The small molecule below binds the protein below.
Small molecule (SMILES): CC(=O)N[C@H]1[C@H](O[C@H]2[C@H](O)[C@@H](NC(C)=O)CO[C@@H]2CO)O[C@H](CO)[C@@H](O)[C@@H]1O

Sequence of chain 1.O:
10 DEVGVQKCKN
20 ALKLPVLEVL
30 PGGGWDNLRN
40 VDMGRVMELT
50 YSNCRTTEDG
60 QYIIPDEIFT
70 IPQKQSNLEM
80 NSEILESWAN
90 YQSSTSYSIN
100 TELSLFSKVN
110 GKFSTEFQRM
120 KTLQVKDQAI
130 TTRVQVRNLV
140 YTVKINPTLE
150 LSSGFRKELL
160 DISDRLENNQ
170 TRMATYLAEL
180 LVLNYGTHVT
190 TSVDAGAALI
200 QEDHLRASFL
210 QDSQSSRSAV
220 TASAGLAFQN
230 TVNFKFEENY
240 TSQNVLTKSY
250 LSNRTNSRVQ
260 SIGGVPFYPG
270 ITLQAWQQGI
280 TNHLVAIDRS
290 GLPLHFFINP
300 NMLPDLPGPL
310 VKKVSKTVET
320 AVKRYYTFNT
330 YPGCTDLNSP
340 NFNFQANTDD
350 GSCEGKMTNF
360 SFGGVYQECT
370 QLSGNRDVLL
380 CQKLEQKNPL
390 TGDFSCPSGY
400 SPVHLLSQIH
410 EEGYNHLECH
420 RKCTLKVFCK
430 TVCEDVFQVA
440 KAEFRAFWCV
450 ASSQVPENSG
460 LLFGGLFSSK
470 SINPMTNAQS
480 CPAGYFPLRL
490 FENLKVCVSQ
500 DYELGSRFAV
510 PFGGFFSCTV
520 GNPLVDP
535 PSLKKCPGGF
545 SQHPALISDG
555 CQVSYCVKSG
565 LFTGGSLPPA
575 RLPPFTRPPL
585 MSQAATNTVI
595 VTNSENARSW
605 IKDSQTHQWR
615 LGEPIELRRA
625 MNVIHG

Binding-site contacts:
Ligand atom N2 contacts residue ASN252 of chain 1.O at 3.0 Å (h-bond).
Ligand atom C4 contacts residue ASN252 of chain 1.O at 4.3 Å.
Ligand atom C2 contacts residue ASN252 of chain 1.O at 2.5 Å.
Ligand atom C7 contacts residue ARG205 of chain 1.O at 4.4 Å.
Ligand atom O6 contacts residue ASP211 of chain 1.O at 3.9 Å.
Ligand atom C6 contacts residue PHE208 of chain 1.O at 4.0 Å (hydrophobic).
Ligand atom C8 contacts residue SER251 of chain 1.O at 3.4 Å.
Ligand atom C7 contacts residue ASN252 of chain 1.O at 4.0 Å.
Ligand atom O6 contacts residue PHE208 of chain 1.O at 4.0 Å.
Ligand atom C8 contacts residue ARG205 of chain 1.O at 3.7 Å.
Ligand atom O6 contacts residue SER207 of chain 1.O at 3.8 Å.
Ligand atom C5 contacts residue ASN252 of chain 1.O at 3.7 Å.
Ligand atom C7 contacts residue SER251 of chain 1.O at 3.1 Å.
Ligand atom C3 contacts residue ASN252 of chain 1.O at 3.8 Å.
Ligand atom N2 contacts residue ARG205 of chain 1.O at 4.0 Å.
Ligand atom N2 contacts residue SER251 of chain 1.O at 4.1 Å.
Ligand atom C5 contacts residue PHE208 of chain 1.O at 4.4 Å (hydrophobic).
Ligand atom O5 contacts residue ASN252 of chain 1.O at 2.4 Å (h-bond).
Ligand atom C1 contacts residue ASN252 of chain 1.O at 1.4 Å.
Ligand atom O5 contacts residue PHE208 of chain 1.O at 3.5 Å.
Ligand atom C1 contacts residue PHE208 of chain 1.O at 4.4 Å (hydrophobic).
Ligand atom O7 contacts residue SER251 of chain 1.O at 2.5 Å (h-bond).